Binding-site contacts:
Ligand atom O3 contacts residue GLY59 of chain 1.B at 4.0 Å.
Ligand atom C1 contacts residue ASP35 of chain 1.B at 3.3 Å.
Ligand atom C5 contacts residue ASP35 of chain 1.B at 3.9 Å.
Ligand atom C6 contacts residue GLY34 of chain 1.B at 4.4 Å.
Ligand atom C6 contacts residue TYR83 of chain 1.B at 3.8 Å (hydrophobic).
Ligand atom C2 contacts residue GLY34 of chain 1.B at 4.4 Å.
Ligand atom C2 contacts residue ASP35 of chain 1.B at 3.1 Å.
Ligand atom C3 contacts residue ASP35 of chain 1.B at 4.0 Å.
Ligand atom O3 contacts residue ASP35 of chain 1.B at 4.1 Å.
Ligand atom O4 contacts residue GLY60 of chain 1.B at 3.4 Å (h-bond).
Ligand atom C2 contacts residue TYR83 of chain 1.B at 3.9 Å (hydrophobic).
Ligand atom C6 contacts residue ASP35 of chain 1.B at 3.7 Å.
Ligand atom O6 contacts residue ASP35 of chain 1.B at 3.0 Å (salt-bridge).
Ligand atom O6 contacts residue ASP38 of chain 1.B at 2.7 Å (salt-bridge).
Ligand atom C4 contacts residue GLY60 of chain 1.B at 3.6 Å.
Ligand atom C6 contacts residue ASP38 of chain 1.B at 3.5 Å.
Ligand atom O1 contacts residue ASP35 of chain 1.B at 2.8 Å (salt-bridge).
Ligand atom O6 contacts residue SER33 of chain 1.B at 4.2 Å.
Ligand atom C4 contacts residue ASP38 of chain 1.B at 3.4 Å.
Ligand atom O1 contacts residue TYR83 of chain 1.B at 2.9 Å (h-bond).
Ligand atom O6 contacts residue GLY34 of chain 1.B at 3.2 Å (h-bond).
Ligand atom O2 contacts residue GLY60 of chain 1.B at 4.3 Å.
Ligand atom O4 contacts residue PHE131 of chain 1.B at 4.4 Å.
Ligand atom O5 contacts residue GLY34 of chain 1.B at 3.7 Å.
Ligand atom O2 contacts residue GLY34 of chain 1.B at 3.4 Å.
Ligand atom C1 contacts residue TYR83 of chain 1.B at 3.2 Å (hydrophobic).
Ligand atom O6 contacts residue VAL36 of chain 1.B at 3.0 Å (h-bond).
Ligand atom C6 contacts residue PHE131 of chain 1.B at 3.9 Å (hydrophobic).
Ligand atom O2 contacts residue ASP35 of chain 1.B at 4.2 Å.
Ligand atom O5 contacts residue ASP35 of chain 1.B at 3.0 Å (salt-bridge).
Ligand atom C3 contacts residue GLY60 of chain 1.B at 3.9 Å.
Ligand atom C6 contacts residue VAL36 of chain 1.B at 3.8 Å (hydrophobic).
Ligand atom C5 contacts residue ASP38 of chain 1.B at 4.0 Å.
Ligand atom O5 contacts residue TYR83 of chain 1.B at 4.0 Å.
Ligand atom C1 contacts residue GLY34 of chain 1.B at 4.3 Å.
Ligand atom C4 contacts residue GLY59 of chain 1.B at 4.4 Å.
Ligand atom C5 contacts residue TYR83 of chain 1.B at 4.0 Å (hydrophobic).
Ligand atom O3 contacts residue GLY60 of chain 1.B at 3.0 Å (h-bond).
Ligand atom O4 contacts residue GLY59 of chain 1.B at 3.6 Å.
Ligand atom O4 contacts residue ASP38 of chain 1.B at 2.6 Å (salt-bridge).

Sequence of chain 1.B:
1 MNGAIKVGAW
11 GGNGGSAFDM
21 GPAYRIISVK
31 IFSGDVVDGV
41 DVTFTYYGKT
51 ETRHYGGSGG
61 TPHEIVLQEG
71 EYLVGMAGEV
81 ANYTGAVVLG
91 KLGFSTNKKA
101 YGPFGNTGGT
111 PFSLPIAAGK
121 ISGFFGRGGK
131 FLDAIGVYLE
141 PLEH

The protein below binds the small molecule below.
Small molecule (SMILES): OC[C@H]1O[C@H](O[C@H]2[C@@H](O)[C@H](O)[C@@H](CO)O[C@@H]2O)[C@@H](O)[C@@H](O)[C@@H]1O